Binding-site contacts:
Ligand atom O7 contacts residue ASN232 of chain 1.B at 3.9 Å.
Ligand atom C6 contacts residue NAG1 of chain 1.WA at 3.8 Å.
Ligand atom C2 contacts residue SER415 of chain 1.B at 3.6 Å.
Ligand atom O7 contacts residue ASN346 of chain 1.B at 4.0 Å.
Ligand atom O5 contacts residue VAL414 of chain 1.B at 4.4 Å.
Ligand atom O7 contacts residue PRO182 of chain 1.B at 4.1 Å.
Ligand atom C3 contacts residue ASN232 of chain 1.B at 3.8 Å.
Ligand atom C1 contacts residue ASN232 of chain 1.B at 1.4 Å.
Ligand atom N2 contacts residue ASN232 of chain 1.B at 2.9 Å (h-bond).
Ligand atom C8 contacts residue PHE345 of chain 1.B at 4.3 Å (hydrophobic).
Ligand atom C3 contacts residue VAL414 of chain 1.B at 3.6 Å (hydrophobic).
Ligand atom C3 contacts residue SER415 of chain 1.B at 3.9 Å.
Ligand atom C6 contacts residue GLY348 of chain 1.B at 4.4 Å.
Ligand atom C8 contacts residue ASN346 of chain 1.B at 3.5 Å.
Ligand atom C2 contacts residue VAL414 of chain 1.B at 4.2 Å (hydrophobic).
Ligand atom C5 contacts residue ASN232 of chain 1.B at 3.6 Å.
Ligand atom C5 contacts residue NAG1 of chain 1.WA at 3.8 Å.
Ligand atom C4 contacts residue ASN232 of chain 1.B at 4.2 Å.
Ligand atom C6 contacts residue GLU181 of chain 1.B at 4.2 Å.
Ligand atom O5 contacts residue NAG1 of chain 1.WA at 4.3 Å.
Ligand atom N2 contacts residue VAL414 of chain 1.B at 4.5 Å.
Ligand atom C4 contacts residue VAL414 of chain 1.B at 4.0 Å (hydrophobic).
Ligand atom C8 contacts residue LEU231 of chain 1.B at 3.8 Å (hydrophobic).
Ligand atom C1 contacts residue VAL414 of chain 1.B at 4.0 Å (hydrophobic).
Ligand atom O4 contacts residue VAL414 of chain 1.B at 4.0 Å.
Ligand atom C1 contacts residue SER415 of chain 1.B at 3.6 Å.
Ligand atom N2 contacts residue SER415 of chain 1.B at 2.8 Å (h-bond).
Ligand atom C8 contacts residue SER415 of chain 1.B at 3.8 Å.
Ligand atom C7 contacts residue ASN232 of chain 1.B at 3.6 Å.
Ligand atom O6 contacts residue GLY348 of chain 1.B at 3.6 Å.
Ligand atom C2 contacts residue ASN232 of chain 1.B at 2.4 Å.
Ligand atom O5 contacts residue ASN232 of chain 1.B at 2.3 Å (h-bond).
Ligand atom O3 contacts residue CYS413 of chain 1.B at 4.2 Å.
Ligand atom C5 contacts residue VAL414 of chain 1.B at 3.8 Å (hydrophobic).
Ligand atom C7 contacts residue ASN346 of chain 1.B at 4.1 Å.
Ligand atom C7 contacts residue SER415 of chain 1.B at 3.8 Å.

Sequence of chain 1.B:
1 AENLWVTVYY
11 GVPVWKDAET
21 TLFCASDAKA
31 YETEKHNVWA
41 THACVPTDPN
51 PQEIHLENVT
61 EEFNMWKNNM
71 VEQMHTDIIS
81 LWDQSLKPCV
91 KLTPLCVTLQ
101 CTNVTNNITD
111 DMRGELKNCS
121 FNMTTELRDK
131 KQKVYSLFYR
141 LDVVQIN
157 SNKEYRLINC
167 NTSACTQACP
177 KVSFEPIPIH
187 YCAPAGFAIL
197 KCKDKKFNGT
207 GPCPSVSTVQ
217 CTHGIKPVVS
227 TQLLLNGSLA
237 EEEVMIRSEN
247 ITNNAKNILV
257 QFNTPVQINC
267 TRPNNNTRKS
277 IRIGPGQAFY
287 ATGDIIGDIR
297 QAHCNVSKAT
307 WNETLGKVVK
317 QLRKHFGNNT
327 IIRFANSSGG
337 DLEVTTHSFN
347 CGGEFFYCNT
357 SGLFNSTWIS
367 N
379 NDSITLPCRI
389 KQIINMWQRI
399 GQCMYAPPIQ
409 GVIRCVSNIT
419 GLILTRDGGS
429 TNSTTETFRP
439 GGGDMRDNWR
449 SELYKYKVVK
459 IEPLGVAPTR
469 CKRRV

This small molecule binds to this protein.
Small molecule (SMILES): CC(=O)N[C@H]1[C@H](O[C@H]2[C@H](O)[C@@H](NC(C)=O)CO[C@@H]2CO)O[C@H](CO)[C@@H](O[C@@H]2O[C@H](CO[C@H]3O[C@H](CO)[C@@H](O)[C@H](O)[C@@H]3O)[C@@H](O)[C@H](O[C@H]3O[C@H](CO)[C@@H](O)[C@H](O)[C@@H]3O)[C@@H]2O)[C@@H]1O